This protein binds this small molecule.
Small molecule (SMILES): CO[C@H]1[C@H](O)[C@@H](O)[C@@H](O[C@H]2[C@H](O[C@@H]3COC[C@H](O)[C@H]3O)OC[C@@H](O)[C@@H]2O)O[C@@H]1C(=O)O

Sequence of chain 1.B:
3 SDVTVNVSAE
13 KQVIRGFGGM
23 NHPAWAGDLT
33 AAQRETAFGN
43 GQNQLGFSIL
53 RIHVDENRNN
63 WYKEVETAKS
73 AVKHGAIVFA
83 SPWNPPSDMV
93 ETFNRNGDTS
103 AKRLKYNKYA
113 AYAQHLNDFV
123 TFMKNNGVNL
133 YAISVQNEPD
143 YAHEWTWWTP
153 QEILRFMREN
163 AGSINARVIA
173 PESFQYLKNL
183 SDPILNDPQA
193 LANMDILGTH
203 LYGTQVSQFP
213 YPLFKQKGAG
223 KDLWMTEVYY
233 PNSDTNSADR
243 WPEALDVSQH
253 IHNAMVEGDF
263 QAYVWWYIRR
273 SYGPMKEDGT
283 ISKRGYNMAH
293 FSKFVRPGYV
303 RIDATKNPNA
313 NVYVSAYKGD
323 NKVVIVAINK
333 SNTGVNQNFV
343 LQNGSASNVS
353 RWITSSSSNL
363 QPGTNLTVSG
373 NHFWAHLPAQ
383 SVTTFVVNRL

Binding-site contacts:
Ligand atom C4 contacts residue HIS378 of chain 1.B at 4.2 Å.
Ligand atom O6B contacts residue ARG353 of chain 1.B at 3.4 Å (salt-bridge).
Ligand atom O4 contacts residue ASN338 of chain 1.B at 3.2 Å.
Ligand atom C3 contacts residue ASN338 of chain 1.B at 3.6 Å.
Ligand atom O3 contacts residue HIS378 of chain 1.B at 3.5 Å.
Ligand atom C6 contacts residue ARG353 of chain 1.B at 3.3 Å.
Ligand atom C6 contacts residue HIS378 of chain 1.B at 3.5 Å.
Ligand atom C1 contacts residue HIS378 of chain 1.B at 4.3 Å.
Ligand atom O6A contacts residue ALA377 of chain 1.B at 3.5 Å.
Ligand atom O5 contacts residue TRP376 of chain 1.B at 3.9 Å.
Ligand atom C5 contacts residue HIS378 of chain 1.B at 4.0 Å.
Ligand atom O5 contacts residue ASN338 of chain 1.B at 3.2 Å (h-bond).
Ligand atom O5 contacts residue HIS378 of chain 1.B at 3.2 Å (h-bond).
Ligand atom O6A contacts residue ARG353 of chain 1.B at 2.9 Å (salt-bridge).
Ligand atom C2 contacts residue ASN338 of chain 1.B at 3.0 Å.
Ligand atom C7 contacts residue ARG353 of chain 1.B at 3.7 Å.
Ligand atom C1 contacts residue ASN338 of chain 1.B at 4.1 Å.
Ligand atom C5 contacts residue TRP376 of chain 1.B at 3.7 Å (hydrophobic).
Ligand atom C1 contacts residue TRP376 of chain 1.B at 4.3 Å (hydrophobic).
Ligand atom C4 contacts residue LEU368 of chain 1.B at 3.9 Å (hydrophobic).
Ligand atom O2 contacts residue ASN338 of chain 1.B at 4.1 Å.
Ligand atom C1 contacts residue ASN338 of chain 1.B at 3.3 Å.
Ligand atom C1 contacts residue TRP376 of chain 1.B at 3.6 Å (hydrophobic).
Ligand atom O3 contacts residue ASN338 of chain 1.B at 3.4 Å (h-bond).
Ligand atom C7 contacts residue THR366 of chain 1.B at 3.4 Å.
Ligand atom C7 contacts residue LEU368 of chain 1.B at 3.5 Å (hydrophobic).
Ligand atom O5 contacts residue ASN338 of chain 1.B at 4.2 Å.
Ligand atom O6A contacts residue HIS378 of chain 1.B at 2.8 Å (h-bond).
Ligand atom O2 contacts residue TRP376 of chain 1.B at 3.5 Å.
Ligand atom C4 contacts residue ASN338 of chain 1.B at 3.5 Å.
Ligand atom C2 contacts residue TRP376 of chain 1.B at 3.7 Å (hydrophobic).
Ligand atom C5 contacts residue ASN338 of chain 1.B at 4.0 Å.
Ligand atom C3 contacts residue TRP376 of chain 1.B at 4.1 Å (hydrophobic).
Ligand atom O6A contacts residue LEU368 of chain 1.B at 4.3 Å.
Ligand atom O5 contacts residue ALA377 of chain 1.B at 3.6 Å.
Ligand atom O3 contacts residue TRP376 of chain 1.B at 4.2 Å.
Ligand atom O4 contacts residue LEU368 of chain 1.B at 4.0 Å.
Ligand atom O6B contacts residue HIS378 of chain 1.B at 3.7 Å.
Ligand atom O5 contacts residue TRP376 of chain 1.B at 4.3 Å.
Ligand atom O2 contacts residue TRP376 of chain 1.B at 4.2 Å.